This protein binds this small molecule.
Small molecule (SMILES): Nc1ncnc2c1ncn2[C@H]1C[C@H](O)[C@@H](COP(=O)(O)O)O1

Sequence of chain 1.FB:
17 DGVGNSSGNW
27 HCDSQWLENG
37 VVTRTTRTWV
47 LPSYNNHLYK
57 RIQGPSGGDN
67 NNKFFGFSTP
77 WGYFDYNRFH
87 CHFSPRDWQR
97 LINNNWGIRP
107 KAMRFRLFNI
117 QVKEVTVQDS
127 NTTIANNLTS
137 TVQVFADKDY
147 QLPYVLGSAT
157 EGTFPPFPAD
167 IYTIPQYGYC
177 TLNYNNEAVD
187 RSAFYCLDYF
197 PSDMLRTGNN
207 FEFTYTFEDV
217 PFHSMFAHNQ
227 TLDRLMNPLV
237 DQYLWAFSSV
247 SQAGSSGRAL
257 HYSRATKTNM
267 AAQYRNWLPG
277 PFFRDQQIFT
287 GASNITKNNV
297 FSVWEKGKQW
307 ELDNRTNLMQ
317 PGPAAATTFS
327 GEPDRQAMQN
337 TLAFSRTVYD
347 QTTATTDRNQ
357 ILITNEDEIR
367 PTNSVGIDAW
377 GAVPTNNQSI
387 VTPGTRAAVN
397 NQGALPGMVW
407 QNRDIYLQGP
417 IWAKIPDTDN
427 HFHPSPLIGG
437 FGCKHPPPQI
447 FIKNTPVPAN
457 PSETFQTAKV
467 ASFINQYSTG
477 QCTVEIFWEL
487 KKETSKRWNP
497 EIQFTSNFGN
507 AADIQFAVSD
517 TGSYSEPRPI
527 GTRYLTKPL

Sequence of chain 1.EB:
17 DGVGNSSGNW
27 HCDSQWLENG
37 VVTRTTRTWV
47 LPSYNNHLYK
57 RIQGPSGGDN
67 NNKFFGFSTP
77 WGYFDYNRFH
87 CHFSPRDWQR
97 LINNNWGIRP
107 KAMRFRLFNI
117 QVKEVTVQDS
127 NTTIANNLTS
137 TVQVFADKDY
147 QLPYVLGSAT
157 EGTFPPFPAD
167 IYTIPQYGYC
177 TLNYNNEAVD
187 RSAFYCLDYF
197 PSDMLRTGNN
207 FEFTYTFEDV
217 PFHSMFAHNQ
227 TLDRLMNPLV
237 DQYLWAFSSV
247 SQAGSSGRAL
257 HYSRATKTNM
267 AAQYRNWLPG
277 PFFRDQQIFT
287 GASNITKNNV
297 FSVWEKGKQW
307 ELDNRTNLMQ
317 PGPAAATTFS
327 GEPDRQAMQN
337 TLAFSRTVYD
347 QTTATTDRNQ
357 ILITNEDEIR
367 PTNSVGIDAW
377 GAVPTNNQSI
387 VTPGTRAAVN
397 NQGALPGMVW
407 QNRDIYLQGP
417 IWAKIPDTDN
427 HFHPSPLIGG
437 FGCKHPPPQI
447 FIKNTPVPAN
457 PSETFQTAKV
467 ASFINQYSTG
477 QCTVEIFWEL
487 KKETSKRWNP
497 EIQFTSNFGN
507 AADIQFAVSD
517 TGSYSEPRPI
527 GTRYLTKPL

Binding-site contacts:
Ligand atom O4' contacts residue HIS429 of chain 1.EB at 4.0 Å.
Ligand atom C6 contacts residue PRO430 of chain 1.EB at 3.7 Å (hydrophobic).
Ligand atom C5 contacts residue SER431 of chain 1.EB at 4.0 Å.
Ligand atom P contacts residue ASP425 of chain 1.FB at 3.7 Å.
Ligand atom N7 contacts residue ASN426 of chain 1.FB at 3.5 Å (h-bond).
Ligand atom N1 contacts residue PRO217 of chain 1.EB at 4.1 Å.
Ligand atom C2' contacts residue HIS429 of chain 1.EB at 3.7 Å.
Ligand atom N6 contacts residue ASN408 of chain 1.EB at 3.9 Å.
Ligand atom C6 contacts residue SER431 of chain 1.EB at 3.8 Å.
Ligand atom N1 contacts residue GLY438 of chain 1.EB at 3.7 Å.
Ligand atom C5' contacts residue HIS429 of chain 1.EB at 3.1 Å.
Ligand atom C6 contacts residue PRO217 of chain 1.EB at 4.0 Å (hydrophobic).
Ligand atom N3 contacts residue PRO430 of chain 1.EB at 4.1 Å.
Ligand atom C5' contacts residue HIS427 of chain 1.FB at 4.0 Å.
Ligand atom N6 contacts residue GLY438 of chain 1.EB at 4.2 Å.
Ligand atom O4' contacts residue ASN426 of chain 1.FB at 4.0 Å.
Ligand atom C2 contacts residue PRO217 of chain 1.EB at 3.8 Å (hydrophobic).
Ligand atom N9 contacts residue PRO217 of chain 1.EB at 4.2 Å.
Ligand atom N6 contacts residue PRO430 of chain 1.EB at 4.1 Å.
Ligand atom C3' contacts residue HIS429 of chain 1.EB at 3.7 Å.
Ligand atom N6 contacts residue GLY436 of chain 1.EB at 3.8 Å.
Ligand atom N6 contacts residue SER431 of chain 1.EB at 3.3 Å.
Ligand atom N3 contacts residue PRO217 of chain 1.EB at 3.9 Å.
Ligand atom C8 contacts residue ASN426 of chain 1.FB at 3.0 Å.
Ligand atom N7 contacts residue SER431 of chain 1.EB at 3.8 Å.
Ligand atom C8 contacts residue ASP425 of chain 1.FB at 4.1 Å.
Ligand atom C4 contacts residue PRO217 of chain 1.EB at 3.8 Å (hydrophobic).
Ligand atom N7 contacts residue ASN408 of chain 1.EB at 3.5 Å (h-bond).
Ligand atom C5 contacts residue PRO217 of chain 1.EB at 3.8 Å (hydrophobic).
Ligand atom C2 contacts residue PRO430 of chain 1.EB at 3.8 Å (hydrophobic).
Ligand atom C4' contacts residue HIS429 of chain 1.EB at 3.9 Å.
Ligand atom O5' contacts residue HIS429 of chain 1.EB at 4.2 Å.
Ligand atom O2P contacts residue ASN426 of chain 1.FB at 3.3 Å.
Ligand atom C2' contacts residue PRO430 of chain 1.EB at 3.5 Å (hydrophobic).
Ligand atom C2 contacts residue GLY438 of chain 1.EB at 3.9 Å.
Ligand atom N1 contacts residue PRO430 of chain 1.EB at 3.5 Å (h-bond).
Ligand atom N9 contacts residue ASN426 of chain 1.FB at 4.1 Å.
Ligand atom N6 contacts residue PRO432 of chain 1.EB at 4.0 Å.
Ligand atom O2P contacts residue HIS427 of chain 1.FB at 3.1 Å.
Ligand atom O2P contacts residue ASP425 of chain 1.FB at 3.2 Å (salt-bridge).